Sequence of chain 41.D:
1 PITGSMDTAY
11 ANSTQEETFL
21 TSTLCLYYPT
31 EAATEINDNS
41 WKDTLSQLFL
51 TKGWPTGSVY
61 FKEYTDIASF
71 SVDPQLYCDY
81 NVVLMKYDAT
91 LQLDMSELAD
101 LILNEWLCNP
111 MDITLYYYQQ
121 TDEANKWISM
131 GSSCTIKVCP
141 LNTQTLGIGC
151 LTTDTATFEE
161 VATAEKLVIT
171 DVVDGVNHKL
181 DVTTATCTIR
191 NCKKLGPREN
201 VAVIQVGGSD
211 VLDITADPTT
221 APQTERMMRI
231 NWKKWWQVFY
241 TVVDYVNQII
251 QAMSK

Binding-site contacts:
Ligand atom C1 contacts residue ASN12 of chain 41.D at 2.2 Å.
Ligand atom O7 contacts residue ASN12 of chain 41.D at 3.6 Å.
Ligand atom C7 contacts residue ASN12 of chain 41.D at 3.9 Å.
Ligand atom O5 contacts residue ASN12 of chain 41.D at 2.7 Å (h-bond).
Ligand atom C5 contacts residue ASN12 of chain 41.D at 4.1 Å.
Ligand atom N2 contacts residue ASN12 of chain 41.D at 3.8 Å.
Ligand atom C2 contacts residue ASN12 of chain 41.D at 3.3 Å.

A small-molecule ligand and the protein it binds are described below.
Small molecule (SMILES): CC(=O)N[C@H]1[C@H](O[C@H]2[C@H](O)[C@@H](NC(C)=O)CO[C@@H]2CO)O[C@H](CO)[C@@H](O)[C@@H]1O